This protein binds this small molecule.
Small molecule (SMILES): CC(=O)N[C@H]1[C@H](O[C@H]2[C@H](O)[C@@H](NC(C)=O)CO[C@@H]2CO)O[C@H](CO)[C@@H](O)[C@@H]1O

Binding-site contacts:
Ligand atom C2 contacts residue ASN11 of chain 1.C at 2.5 Å.
Ligand atom C8 contacts residue LEU36 of chain 1.C at 3.6 Å (hydrophobic).
Ligand atom O7 contacts residue GLY7 of chain 1.C at 4.0 Å.
Ligand atom N2 contacts residue ASN11 of chain 1.C at 3.0 Å (h-bond).
Ligand atom O3 contacts residue SER39 of chain 1.C at 4.2 Å.
Ligand atom C7 contacts residue PHE6 of chain 1.C at 4.4 Å (hydrophobic).
Ligand atom O6 contacts residue VAL35 of chain 1.C at 3.5 Å.
Ligand atom C7 contacts residue GLY7 of chain 1.C at 4.0 Å.
Ligand atom O5 contacts residue ASN11 of chain 1.C at 2.4 Å (h-bond).
Ligand atom C3 contacts residue ASN11 of chain 1.C at 3.8 Å.
Ligand atom C5 contacts residue ASN11 of chain 1.C at 3.7 Å.
Ligand atom C1 contacts residue ASN11 of chain 1.C at 1.4 Å.
Ligand atom C7 contacts residue ASN11 of chain 1.C at 4.0 Å.
Ligand atom C6 contacts residue VAL35 of chain 1.C at 3.7 Å (hydrophobic).
Ligand atom C8 contacts residue PHE6 of chain 1.C at 3.6 Å (hydrophobic).
Ligand atom C8 contacts residue PHE10 of chain 1.C at 3.5 Å (hydrophobic).
Ligand atom C4 contacts residue ASN11 of chain 1.C at 4.2 Å.
Ligand atom C8 contacts residue GLY7 of chain 1.C at 4.1 Å.

Sequence of chain 1.C:
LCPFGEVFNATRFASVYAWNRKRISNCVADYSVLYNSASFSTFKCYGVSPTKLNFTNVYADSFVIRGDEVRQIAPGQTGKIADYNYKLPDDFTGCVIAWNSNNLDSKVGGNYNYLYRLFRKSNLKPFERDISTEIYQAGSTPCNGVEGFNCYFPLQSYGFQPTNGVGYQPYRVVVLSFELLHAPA